Sequence of chain 1.A:
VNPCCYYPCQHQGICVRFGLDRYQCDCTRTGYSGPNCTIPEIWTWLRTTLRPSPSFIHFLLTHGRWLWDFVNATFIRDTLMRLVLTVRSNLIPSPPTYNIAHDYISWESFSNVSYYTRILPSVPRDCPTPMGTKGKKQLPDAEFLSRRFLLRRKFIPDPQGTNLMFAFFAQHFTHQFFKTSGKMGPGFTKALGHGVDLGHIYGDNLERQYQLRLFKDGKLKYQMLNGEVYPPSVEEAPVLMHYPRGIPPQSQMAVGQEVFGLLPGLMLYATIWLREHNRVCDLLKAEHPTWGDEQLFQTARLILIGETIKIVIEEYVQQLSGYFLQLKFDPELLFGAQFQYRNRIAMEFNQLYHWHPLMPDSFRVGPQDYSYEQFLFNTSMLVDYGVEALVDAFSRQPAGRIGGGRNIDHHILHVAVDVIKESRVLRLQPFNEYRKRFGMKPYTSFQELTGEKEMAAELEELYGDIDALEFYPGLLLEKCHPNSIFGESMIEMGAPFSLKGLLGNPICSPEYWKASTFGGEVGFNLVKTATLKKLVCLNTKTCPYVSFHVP

Binding-site contacts:
Ligand atom C5 contacts residue MET389 of chain 1.A at 4.4 Å (hydrophobic).
Ligand atom C5 contacts residue ASP392 of chain 1.A at 4.0 Å.
Ligand atom C5 contacts residue SER388 of chain 1.A at 4.3 Å.
Ligand atom O7 contacts residue GLN382 of chain 1.A at 3.2 Å.
Ligand atom C3 contacts residue ASN386 of chain 1.A at 3.7 Å.
Ligand atom C6 contacts residue MET389 of chain 1.A at 4.2 Å (hydrophobic).
Ligand atom C1 contacts residue ASN386 of chain 1.A at 1.5 Å.
Ligand atom O6 contacts residue TYR378 of chain 1.A at 3.9 Å.
Ligand atom C2 contacts residue GLN382 of chain 1.A at 3.9 Å.
Ligand atom N2 contacts residue GLN382 of chain 1.A at 4.2 Å.
Ligand atom O6 contacts residue TYR393 of chain 1.A at 3.3 Å.
Ligand atom C1 contacts residue MET389 of chain 1.A at 4.2 Å (hydrophobic).
Ligand atom C6 contacts residue TYR378 of chain 1.A at 3.1 Å (hydrophobic).
Ligand atom C2 contacts residue ASN386 of chain 1.A at 2.4 Å.
Ligand atom C6 contacts residue TYR393 of chain 1.A at 3.8 Å (hydrophobic).
Ligand atom C6 contacts residue ASP392 of chain 1.A at 4.0 Å.
Ligand atom O5 contacts residue SER388 of chain 1.A at 4.2 Å.
Ligand atom O5 contacts residue TYR378 of chain 1.A at 4.3 Å.
Ligand atom C4 contacts residue TYR378 of chain 1.A at 4.0 Å (hydrophobic).
Ligand atom C7 contacts residue GLN382 of chain 1.A at 4.0 Å.
Ligand atom C4 contacts residue ASN386 of chain 1.A at 4.2 Å.
Ligand atom O5 contacts residue GLN382 of chain 1.A at 4.4 Å.
Ligand atom C1 contacts residue SER388 of chain 1.A at 3.8 Å.
Ligand atom C5 contacts residue ASN386 of chain 1.A at 3.7 Å.
Ligand atom O7 contacts residue GLU381 of chain 1.A at 4.1 Å.
Ligand atom O5 contacts residue MET389 of chain 1.A at 3.4 Å.
Ligand atom O7 contacts residue ASN386 of chain 1.A at 3.8 Å.
Ligand atom O6 contacts residue ASP392 of chain 1.A at 3.0 Å (salt-bridge).
Ligand atom O5 contacts residue ASN386 of chain 1.A at 2.4 Å (h-bond).
Ligand atom C7 contacts residue ASN386 of chain 1.A at 3.5 Å.
Ligand atom N2 contacts residue ASN386 of chain 1.A at 2.8 Å (h-bond).
Ligand atom C1 contacts residue GLN382 of chain 1.A at 3.9 Å.
Ligand atom O6 contacts residue MET389 of chain 1.A at 3.5 Å.
Ligand atom C5 contacts residue TYR378 of chain 1.A at 4.2 Å (hydrophobic).

The protein below binds the small molecule below.
Small molecule (SMILES): CC(=O)N[C@@H]1[C@@H](O)[C@H](O)[C@@H](CO)O[C@H]1O